Sequence of chain 1.B:
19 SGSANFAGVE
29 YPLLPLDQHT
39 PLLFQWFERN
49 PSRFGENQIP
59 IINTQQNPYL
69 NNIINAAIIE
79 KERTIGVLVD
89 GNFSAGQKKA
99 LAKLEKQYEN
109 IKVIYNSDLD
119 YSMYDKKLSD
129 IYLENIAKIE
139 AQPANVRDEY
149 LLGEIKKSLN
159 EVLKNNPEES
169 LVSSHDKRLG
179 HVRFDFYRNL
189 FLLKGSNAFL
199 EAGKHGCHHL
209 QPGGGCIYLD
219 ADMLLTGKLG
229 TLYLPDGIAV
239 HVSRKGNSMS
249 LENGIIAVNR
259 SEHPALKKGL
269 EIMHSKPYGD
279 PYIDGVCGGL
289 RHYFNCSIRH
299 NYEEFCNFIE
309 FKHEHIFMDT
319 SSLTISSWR

This small molecule binds to this protein.
Small molecule (SMILES): CC(=O)N[C@@H]1[C@@H](O)[C@H](O)[C@@H](CO)O[C@@H]1O

Binding-site contacts:
Ligand atom C3 contacts residue ASN251 of chain 1.B at 3.7 Å.
Ligand atom N2 contacts residue ASP218 of chain 1.B at 3.0 Å (salt-bridge).
Ligand atom O5 contacts residue GLU250 of chain 1.B at 3.6 Å (salt-bridge).
Ligand atom C2 contacts residue ASP218 of chain 1.B at 3.7 Å.
Ligand atom O4 contacts residue ASP183 of chain 1.B at 3.0 Å (salt-bridge).
Ligand atom C2 contacts residue GLU250 of chain 1.B at 3.7 Å.
Ligand atom C5 contacts residue UDP1 of chain 1.K at 3.7 Å.
Ligand atom C7 contacts residue GLY252 of chain 1.B at 3.4 Å.
Ligand atom N2 contacts residue UDP1 of chain 1.K at 3.7 Å.
Ligand atom O1 contacts residue UDP1 of chain 1.K at 2.5 Å (h-bond).
Ligand atom O4 contacts residue ARG186 of chain 1.B at 3.5 Å (salt-bridge).
Ligand atom O5 contacts residue ASN251 of chain 1.B at 3.4 Å (h-bond).
Ligand atom O7 contacts residue HIS239 of chain 1.B at 3.7 Å.
Ligand atom O3 contacts residue GLY252 of chain 1.B at 3.6 Å.
Ligand atom O4 contacts residue PHE182 of chain 1.B at 3.4 Å.
Ligand atom C3 contacts residue UDP1 of chain 1.K at 3.5 Å.
Ligand atom C1 contacts residue GLU250 of chain 1.B at 3.2 Å.
Ligand atom C6 contacts residue ASP183 of chain 1.B at 3.2 Å.
Ligand atom C1 contacts residue ARG327 of chain 1.B at 3.5 Å.
Ligand atom C4 contacts residue ASP183 of chain 1.B at 3.6 Å.
Ligand atom C8 contacts residue ASP218 of chain 1.B at 3.7 Å.
Ligand atom C6 contacts residue TRP326 of chain 1.B at 3.5 Å (hydrophobic).
Ligand atom C8 contacts residue ASP317 of chain 1.B at 3.7 Å.
Ligand atom C8 contacts residue HIS239 of chain 1.B at 3.7 Å.
Ligand atom C6 contacts residue HIS179 of chain 1.B at 3.6 Å.
Ligand atom C5 contacts residue TRP326 of chain 1.B at 3.6 Å (hydrophobic).
Ligand atom O3 contacts residue UDP1 of chain 1.K at 3.7 Å.
Ligand atom C2 contacts residue ASN251 of chain 1.B at 3.4 Å.
Ligand atom O6 contacts residue ASP183 of chain 1.B at 2.6 Å (salt-bridge).
Ligand atom O7 contacts residue GLU250 of chain 1.B at 3.0 Å.
Ligand atom C8 contacts residue MET221 of chain 1.B at 3.6 Å (hydrophobic).
Ligand atom C1 contacts residue UDP1 of chain 1.K at 3.6 Å.
Ligand atom O7 contacts residue GLY252 of chain 1.B at 2.9 Å (h-bond).
Ligand atom O1 contacts residue ARG327 of chain 1.B at 2.4 Å (salt-bridge).
Ligand atom C4 contacts residue ASN251 of chain 1.B at 3.4 Å.
Ligand atom C3 contacts residue ASP218 of chain 1.B at 3.5 Å.
Ligand atom O3 contacts residue ASP218 of chain 1.B at 2.8 Å (salt-bridge).
Ligand atom C7 contacts residue ASP218 of chain 1.B at 3.5 Å.
Ligand atom O3 contacts residue ARG186 of chain 1.B at 2.9 Å (salt-bridge).
Ligand atom O5 contacts residue ARG327 of chain 1.B at 3.7 Å.